A small-molecule ligand and the protein it binds are described below.
Small molecule (SMILES): Cc1ccccc1C(=O)Oc1c(Br)cc(Br)cc1CNC(=O)c1ccccc1Cl

Binding-site contacts:
Ligand atom C28 contacts residue TYR47 of chain 1.B at 3.8 Å (hydrophobic).
Ligand atom O22 contacts residue LEU36 of chain 1.B at 3.6 Å.
Ligand atom N8 contacts residue ASP73 of chain 1.B at 2.8 Å (salt-bridge).
Ligand atom C7 contacts residue ASP73 of chain 1.B at 3.6 Å.
Ligand atom C15 contacts residue PHE101 of chain 1.B at 3.5 Å (hydrophobic).
Ligand atom BR18 contacts residue TYR47 of chain 1.B at 3.5 Å.
Ligand atom C29 contacts residue ALA50 of chain 1.B at 3.6 Å (hydrophobic).
Ligand atom C26 contacts residue LEU125 of chain 1.B at 3.8 Å (hydrophobic).
Ligand atom BR19 contacts residue TRP60 of chain 1.B at 3.7 Å.
Ligand atom C9 contacts residue ASP73 of chain 1.B at 3.7 Å.
Ligand atom C26 contacts residue GLY126 of chain 1.B at 3.7 Å.
Ligand atom C26 contacts residue TYR47 of chain 1.B at 3.8 Å (hydrophobic).
Ligand atom C9 contacts residue SER129 of chain 1.B at 3.6 Å.
Ligand atom O22 contacts residue ILE52 of chain 1.B at 3.5 Å.
Ligand atom C4 contacts residue TYR64 of chain 1.B at 3.6 Å (hydrophobic).
Ligand atom C1 contacts residue TYR64 of chain 1.B at 3.6 Å (hydrophobic).
Ligand atom O10 contacts residue SER129 of chain 1.B at 2.8 Å (h-bond).
Ligand atom O10 contacts residue TYR56 of chain 1.B at 3.0 Å (h-bond).
Ligand atom C15 contacts residue ALA105 of chain 1.B at 3.7 Å (hydrophobic).
Ligand atom C12 contacts residue TRP88 of chain 1.B at 3.5 Å (hydrophobic).
Ligand atom C16 contacts residue PHE101 of chain 1.B at 3.7 Å (hydrophobic).
Ligand atom C5 contacts residue TYR64 of chain 1.B at 3.6 Å (hydrophobic).
Ligand atom CL17 contacts residue TRP60 of chain 1.B at 3.2 Å.
Ligand atom C13 contacts residue TYR93 of chain 1.B at 3.6 Å (hydrophobic).
Ligand atom C27 contacts residue TYR47 of chain 1.B at 3.6 Å (hydrophobic).
Ligand atom C3 contacts residue TYR64 of chain 1.B at 3.4 Å (hydrophobic).
Ligand atom C13 contacts residue TRP88 of chain 1.B at 3.4 Å (hydrophobic).
Ligand atom BR19 contacts residue TYR64 of chain 1.B at 3.6 Å.
Ligand atom C12 contacts residue THR75 of chain 1.B at 3.7 Å.
Ligand atom O22 contacts residue GLY38 of chain 1.B at 3.5 Å.
Ligand atom N8 contacts residue THR75 of chain 1.B at 3.6 Å (h-bond).
Ligand atom C29 contacts residue LEU39 of chain 1.B at 3.8 Å (hydrophobic).
Ligand atom C2 contacts residue TYR64 of chain 1.B at 3.4 Å (hydrophobic).
Ligand atom C6 contacts residue TYR64 of chain 1.B at 3.7 Å (hydrophobic).
Ligand atom C24 contacts residue ALA127 of chain 1.B at 3.6 Å (hydrophobic).
Ligand atom C27 contacts residue LEU125 of chain 1.B at 3.6 Å (hydrophobic).
Ligand atom C4 contacts residue LEU36 of chain 1.B at 3.6 Å (hydrophobic).
Ligand atom C5 contacts residue LEU36 of chain 1.B at 3.7 Å (hydrophobic).
Ligand atom C27 contacts residue GLY126 of chain 1.B at 3.5 Å.
Ligand atom C14 contacts residue TYR93 of chain 1.B at 3.3 Å (hydrophobic).

Sequence of chain 1.B:
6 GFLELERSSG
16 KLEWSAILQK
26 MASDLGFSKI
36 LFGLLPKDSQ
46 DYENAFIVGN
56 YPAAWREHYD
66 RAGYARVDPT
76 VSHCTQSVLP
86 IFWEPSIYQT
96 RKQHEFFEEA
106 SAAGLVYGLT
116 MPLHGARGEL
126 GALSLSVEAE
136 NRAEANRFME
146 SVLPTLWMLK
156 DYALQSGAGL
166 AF